A small-molecule ligand and the protein it binds are described below.
Small molecule (SMILES): c1ccc(Cn2cnc3ncccc32)cc1

Sequence of chain 3.A:
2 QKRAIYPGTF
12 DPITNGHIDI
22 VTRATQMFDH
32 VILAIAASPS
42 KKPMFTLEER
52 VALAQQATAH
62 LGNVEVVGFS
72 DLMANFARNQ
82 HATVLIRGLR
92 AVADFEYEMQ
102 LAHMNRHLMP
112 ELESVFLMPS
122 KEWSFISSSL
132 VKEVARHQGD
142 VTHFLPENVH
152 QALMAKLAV

Sequence of chain 11.A:
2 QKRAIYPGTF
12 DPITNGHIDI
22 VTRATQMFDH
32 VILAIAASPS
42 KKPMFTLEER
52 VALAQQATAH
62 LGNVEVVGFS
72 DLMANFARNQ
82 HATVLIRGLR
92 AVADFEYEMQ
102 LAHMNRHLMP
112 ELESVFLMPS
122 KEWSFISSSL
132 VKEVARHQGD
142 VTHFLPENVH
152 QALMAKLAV

Binding-site contacts:
Ligand atom C6 contacts residue TYR98 of chain 11.A at 3.7 Å (hydrophobic).
Ligand atom C4 contacts residue ARG88 of chain 11.A at 3.9 Å.
Ligand atom C contacts residue GLU134 of chain 3.A at 3.4 Å.
Ligand atom C10 contacts residue GLU134 of chain 3.A at 4.0 Å.
Ligand atom C5 contacts residue TYR98 of chain 11.A at 3.8 Å (hydrophobic).
Ligand atom C4 contacts residue MET74 of chain 11.A at 3.7 Å (hydrophobic).
Ligand atom C12 contacts residue MET74 of chain 11.A at 3.9 Å (hydrophobic).
Ligand atom C11 contacts residue LEU102 of chain 11.A at 4.1 Å (hydrophobic).
Ligand atom C2 contacts residue MET74 of chain 11.A at 3.9 Å (hydrophobic).
Ligand atom N1 contacts residue LEU73 of chain 11.A at 3.6 Å.
Ligand atom C1 contacts residue MET74 of chain 11.A at 3.8 Å (hydrophobic).
Ligand atom C3 contacts residue MET74 of chain 11.A at 3.8 Å (hydrophobic).
Ligand atom C6 contacts residue MET74 of chain 11.A at 3.7 Å (hydrophobic).
Ligand atom N contacts residue MET74 of chain 11.A at 4.0 Å.
Ligand atom C9 contacts residue LEU102 of chain 11.A at 3.7 Å (hydrophobic).
Ligand atom C2 contacts residue ALA37 of chain 11.A at 3.4 Å (hydrophobic).
Ligand atom C10 contacts residue LEU102 of chain 11.A at 3.5 Å (hydrophobic).
Ligand atom N contacts residue GLU134 of chain 3.A at 3.8 Å.
Ligand atom C12 contacts residue GLU134 of chain 3.A at 4.1 Å.
Ligand atom C11 contacts residue GLU134 of chain 3.A at 3.5 Å.
Ligand atom C4 contacts residue SO41 of chain 11.E at 3.5 Å.
Ligand atom C8 contacts residue MET74 of chain 11.A at 3.9 Å (hydrophobic).
Ligand atom N1 contacts residue MET74 of chain 11.A at 2.9 Å (h-bond).
Ligand atom C3 contacts residue ALA37 of chain 11.A at 3.5 Å (hydrophobic).
Ligand atom N1 contacts residue ASP72 of chain 11.A at 4.0 Å.
Ligand atom C8 contacts residue LEU73 of chain 11.A at 4.1 Å (hydrophobic).
Ligand atom C contacts residue SO41 of chain 11.G at 3.7 Å.
Ligand atom C5 contacts residue SO41 of chain 11.E at 3.9 Å.
Ligand atom N2 contacts residue LEU73 of chain 11.A at 3.6 Å.
Ligand atom C7 contacts residue MET74 of chain 11.A at 3.7 Å (hydrophobic).
Ligand atom C contacts residue HIS138 of chain 3.A at 4.1 Å.
Ligand atom C5 contacts residue MET74 of chain 11.A at 3.6 Å (hydrophobic).
Ligand atom C3 contacts residue SO41 of chain 11.E at 4.1 Å.
Ligand atom C11 contacts residue TYR98 of chain 11.A at 4.1 Å (hydrophobic).
Ligand atom N contacts residue HIS138 of chain 3.A at 3.9 Å.
Ligand atom C2 contacts residue SER39 of chain 11.A at 4.0 Å.
Ligand atom C9 contacts residue VAL135 of chain 3.A at 3.8 Å (hydrophobic).
Ligand atom C7 contacts residue HIS138 of chain 3.A at 3.7 Å.
Ligand atom C10 contacts residue LEU131 of chain 3.A at 4.1 Å (hydrophobic).
Ligand atom C7 contacts residue ASP72 of chain 11.A at 3.9 Å.